Sequence of chain 4.A:
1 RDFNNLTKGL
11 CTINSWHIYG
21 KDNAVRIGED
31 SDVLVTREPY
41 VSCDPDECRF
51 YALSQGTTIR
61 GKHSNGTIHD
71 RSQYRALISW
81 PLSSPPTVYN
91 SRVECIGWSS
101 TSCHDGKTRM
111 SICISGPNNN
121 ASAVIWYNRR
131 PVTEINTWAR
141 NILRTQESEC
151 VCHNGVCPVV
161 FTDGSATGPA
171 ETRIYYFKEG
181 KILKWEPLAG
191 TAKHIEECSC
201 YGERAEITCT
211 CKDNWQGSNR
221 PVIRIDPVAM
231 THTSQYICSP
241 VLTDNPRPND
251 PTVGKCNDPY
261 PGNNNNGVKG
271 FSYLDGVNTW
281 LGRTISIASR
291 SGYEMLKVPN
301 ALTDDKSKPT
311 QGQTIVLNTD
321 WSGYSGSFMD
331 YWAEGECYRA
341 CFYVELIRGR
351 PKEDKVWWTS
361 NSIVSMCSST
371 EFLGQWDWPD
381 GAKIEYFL

A small-molecule ligand and the protein it binds are described below.
Small molecule (SMILES): CC(=O)N[C@H]1[C@H]([C@H](O)[C@H](O)CO)O[C@@](O)(C(=O)O)C[C@@H]1O

Binding-site contacts:
Ligand atom N5 contacts residue ASN318 of chain 4.A at 3.1 Å (h-bond).
Ligand atom C11 contacts residue ASN318 of chain 4.A at 3.9 Å.
Ligand atom O8 contacts residue SER289 of chain 4.A at 2.6 Å (h-bond).
Ligand atom O1B contacts residue SER286 of chain 4.A at 2.5 Å (h-bond).
Ligand atom C5 contacts residue SER291 of chain 4.A at 3.6 Å.
Ligand atom O1A contacts residue SER286 of chain 4.A at 3.6 Å.
Ligand atom O10 contacts residue TRP321 of chain 4.A at 3.9 Å.
Ligand atom C9 contacts residue SER289 of chain 4.A at 3.7 Å.
Ligand atom O8 contacts residue SER286 of chain 4.A at 4.3 Å.
Ligand atom C7 contacts residue TRP321 of chain 4.A at 3.7 Å (hydrophobic).
Ligand atom O9 contacts residue LYS352 of chain 4.A at 2.8 Å (salt-bridge).
Ligand atom O1A contacts residue ASN318 of chain 4.A at 2.8 Å (h-bond).
Ligand atom N5 contacts residue SER291 of chain 4.A at 2.8 Å (h-bond).
Ligand atom C4 contacts residue ASN318 of chain 4.A at 3.0 Å.
Ligand atom O8 contacts residue ALA288 of chain 4.A at 4.2 Å.
Ligand atom C6 contacts residue SER291 of chain 4.A at 4.0 Å.
Ligand atom C1 contacts residue ASN318 of chain 4.A at 3.8 Å.
Ligand atom C8 contacts residue SER289 of chain 4.A at 3.5 Å.
Ligand atom C11 contacts residue SER291 of chain 4.A at 3.6 Å.
Ligand atom C3 contacts residue ASN318 of chain 4.A at 4.0 Å.
Ligand atom C11 contacts residue THR319 of chain 4.A at 3.6 Å.
Ligand atom C10 contacts residue ASN318 of chain 4.A at 3.6 Å.
Ligand atom C7 contacts residue SER289 of chain 4.A at 3.8 Å.
Ligand atom C10 contacts residue TRP321 of chain 4.A at 3.6 Å (hydrophobic).
Ligand atom O1B contacts residue SER289 of chain 4.A at 4.2 Å.
Ligand atom C4 contacts residue SER291 of chain 4.A at 3.7 Å.
Ligand atom O1B contacts residue ALA288 of chain 4.A at 4.1 Å.
Ligand atom O4 contacts residue ASN318 of chain 4.A at 2.6 Å (h-bond).
Ligand atom O9 contacts residue SER289 of chain 4.A at 4.2 Å.
Ligand atom C1 contacts residue SER286 of chain 4.A at 3.4 Å.
Ligand atom C9 contacts residue TRP321 of chain 4.A at 4.0 Å (hydrophobic).
Ligand atom C10 contacts residue SER291 of chain 4.A at 3.6 Å.
Ligand atom O4 contacts residue THR319 of chain 4.A at 3.8 Å.
Ligand atom C6 contacts residue SER289 of chain 4.A at 3.9 Å.
Ligand atom O7 contacts residue TRP321 of chain 4.A at 4.2 Å.
Ligand atom N5 contacts residue TRP321 of chain 4.A at 4.1 Å.
Ligand atom C11 contacts residue TRP321 of chain 4.A at 3.4 Å (hydrophobic).
Ligand atom C9 contacts residue LYS352 of chain 4.A at 3.0 Å.
Ligand atom C5 contacts residue ASN318 of chain 4.A at 3.7 Å.
Ligand atom C11 contacts residue ASP320 of chain 4.A at 3.7 Å.